Sequence of chain 1.A:
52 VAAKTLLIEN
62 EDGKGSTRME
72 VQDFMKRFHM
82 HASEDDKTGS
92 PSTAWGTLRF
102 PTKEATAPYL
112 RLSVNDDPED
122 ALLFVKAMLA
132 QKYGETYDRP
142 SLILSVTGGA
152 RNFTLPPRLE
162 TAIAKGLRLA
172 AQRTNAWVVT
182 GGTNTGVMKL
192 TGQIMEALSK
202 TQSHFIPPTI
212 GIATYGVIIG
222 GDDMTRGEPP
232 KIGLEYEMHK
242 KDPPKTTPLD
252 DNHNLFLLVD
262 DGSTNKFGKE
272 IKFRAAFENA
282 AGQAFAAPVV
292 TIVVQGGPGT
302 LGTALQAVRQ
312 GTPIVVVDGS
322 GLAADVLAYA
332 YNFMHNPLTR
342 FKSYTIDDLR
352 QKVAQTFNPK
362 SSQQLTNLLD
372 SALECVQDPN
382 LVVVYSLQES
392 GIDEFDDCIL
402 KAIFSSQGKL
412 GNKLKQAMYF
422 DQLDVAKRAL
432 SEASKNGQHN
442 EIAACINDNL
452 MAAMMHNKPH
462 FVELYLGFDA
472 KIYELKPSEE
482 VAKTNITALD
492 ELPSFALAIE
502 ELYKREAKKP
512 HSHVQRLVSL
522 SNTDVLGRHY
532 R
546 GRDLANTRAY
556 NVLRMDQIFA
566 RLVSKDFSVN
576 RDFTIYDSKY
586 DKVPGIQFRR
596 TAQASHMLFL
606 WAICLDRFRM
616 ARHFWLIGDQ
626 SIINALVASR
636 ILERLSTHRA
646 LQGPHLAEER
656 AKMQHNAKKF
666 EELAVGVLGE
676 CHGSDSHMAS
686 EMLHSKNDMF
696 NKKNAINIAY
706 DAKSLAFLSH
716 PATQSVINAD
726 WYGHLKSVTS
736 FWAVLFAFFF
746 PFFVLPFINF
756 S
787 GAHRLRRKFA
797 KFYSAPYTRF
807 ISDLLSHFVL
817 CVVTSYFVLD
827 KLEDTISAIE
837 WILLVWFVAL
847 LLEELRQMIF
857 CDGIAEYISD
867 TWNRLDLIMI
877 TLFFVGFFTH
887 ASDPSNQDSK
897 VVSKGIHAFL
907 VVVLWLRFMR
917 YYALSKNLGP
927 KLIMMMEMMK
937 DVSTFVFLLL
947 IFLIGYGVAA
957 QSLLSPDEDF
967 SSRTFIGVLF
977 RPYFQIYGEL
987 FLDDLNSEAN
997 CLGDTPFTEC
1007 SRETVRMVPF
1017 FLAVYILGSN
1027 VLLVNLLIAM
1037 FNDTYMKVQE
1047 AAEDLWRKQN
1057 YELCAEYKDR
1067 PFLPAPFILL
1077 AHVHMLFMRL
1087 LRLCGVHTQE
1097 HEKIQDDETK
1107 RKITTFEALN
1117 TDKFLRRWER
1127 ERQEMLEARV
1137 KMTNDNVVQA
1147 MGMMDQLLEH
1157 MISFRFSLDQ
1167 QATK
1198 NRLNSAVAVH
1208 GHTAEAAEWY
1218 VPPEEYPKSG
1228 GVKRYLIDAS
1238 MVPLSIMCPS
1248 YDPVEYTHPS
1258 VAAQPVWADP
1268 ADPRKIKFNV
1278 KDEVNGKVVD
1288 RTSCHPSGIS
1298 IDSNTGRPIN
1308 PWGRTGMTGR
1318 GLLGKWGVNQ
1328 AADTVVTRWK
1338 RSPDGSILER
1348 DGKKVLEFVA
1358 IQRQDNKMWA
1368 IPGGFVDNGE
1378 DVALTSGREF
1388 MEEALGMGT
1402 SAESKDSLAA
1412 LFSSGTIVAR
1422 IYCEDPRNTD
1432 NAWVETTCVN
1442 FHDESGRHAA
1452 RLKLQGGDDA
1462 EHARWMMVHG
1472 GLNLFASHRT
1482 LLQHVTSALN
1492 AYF

Sequence of chain 1.B:
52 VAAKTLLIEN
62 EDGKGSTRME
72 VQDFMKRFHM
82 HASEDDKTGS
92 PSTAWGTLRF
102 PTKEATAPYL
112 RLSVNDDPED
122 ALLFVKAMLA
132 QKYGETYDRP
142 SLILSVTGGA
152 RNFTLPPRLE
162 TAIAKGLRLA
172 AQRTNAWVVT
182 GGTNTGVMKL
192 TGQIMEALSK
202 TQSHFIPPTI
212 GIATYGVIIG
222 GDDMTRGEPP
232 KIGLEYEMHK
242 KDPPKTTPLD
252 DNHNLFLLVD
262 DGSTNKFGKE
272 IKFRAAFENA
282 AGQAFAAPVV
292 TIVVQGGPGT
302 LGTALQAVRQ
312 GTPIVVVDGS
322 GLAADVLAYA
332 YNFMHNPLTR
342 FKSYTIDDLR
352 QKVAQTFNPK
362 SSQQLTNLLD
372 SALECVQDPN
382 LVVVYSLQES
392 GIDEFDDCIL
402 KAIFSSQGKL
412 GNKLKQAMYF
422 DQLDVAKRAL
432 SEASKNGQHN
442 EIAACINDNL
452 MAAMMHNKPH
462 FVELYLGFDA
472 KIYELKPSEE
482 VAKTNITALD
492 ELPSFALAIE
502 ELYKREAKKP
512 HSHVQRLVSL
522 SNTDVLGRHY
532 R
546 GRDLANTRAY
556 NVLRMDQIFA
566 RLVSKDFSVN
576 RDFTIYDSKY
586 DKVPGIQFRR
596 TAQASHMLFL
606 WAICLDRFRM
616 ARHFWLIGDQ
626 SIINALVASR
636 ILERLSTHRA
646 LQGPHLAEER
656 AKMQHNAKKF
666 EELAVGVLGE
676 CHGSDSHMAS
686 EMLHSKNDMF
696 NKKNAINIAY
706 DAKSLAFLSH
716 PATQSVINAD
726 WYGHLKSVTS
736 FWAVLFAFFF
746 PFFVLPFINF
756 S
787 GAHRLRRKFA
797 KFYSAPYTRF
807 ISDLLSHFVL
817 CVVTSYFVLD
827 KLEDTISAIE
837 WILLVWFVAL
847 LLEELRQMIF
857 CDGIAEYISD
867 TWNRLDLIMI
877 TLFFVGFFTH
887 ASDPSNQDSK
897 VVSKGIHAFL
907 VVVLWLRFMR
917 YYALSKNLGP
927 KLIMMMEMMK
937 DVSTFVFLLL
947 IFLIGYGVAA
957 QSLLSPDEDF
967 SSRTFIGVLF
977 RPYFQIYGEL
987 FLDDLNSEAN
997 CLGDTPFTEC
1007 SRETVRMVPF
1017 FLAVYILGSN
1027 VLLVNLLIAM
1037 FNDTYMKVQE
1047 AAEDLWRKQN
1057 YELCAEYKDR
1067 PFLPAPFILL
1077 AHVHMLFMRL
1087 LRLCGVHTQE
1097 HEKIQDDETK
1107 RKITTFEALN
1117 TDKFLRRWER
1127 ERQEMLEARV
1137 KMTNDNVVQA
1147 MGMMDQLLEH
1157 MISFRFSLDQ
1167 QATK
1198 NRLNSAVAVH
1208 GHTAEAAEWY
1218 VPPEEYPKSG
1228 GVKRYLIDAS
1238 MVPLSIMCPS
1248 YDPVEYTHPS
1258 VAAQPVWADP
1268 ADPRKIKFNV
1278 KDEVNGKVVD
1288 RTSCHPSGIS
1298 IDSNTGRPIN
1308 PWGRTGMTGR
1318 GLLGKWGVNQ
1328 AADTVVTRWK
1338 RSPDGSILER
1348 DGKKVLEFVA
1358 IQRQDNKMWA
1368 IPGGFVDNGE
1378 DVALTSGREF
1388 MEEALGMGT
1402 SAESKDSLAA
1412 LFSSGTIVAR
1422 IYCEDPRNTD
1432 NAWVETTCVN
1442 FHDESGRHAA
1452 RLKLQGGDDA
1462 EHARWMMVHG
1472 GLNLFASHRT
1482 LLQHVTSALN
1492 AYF

A protein and the small-molecule ligand that binds it are described below.
Small molecule (SMILES): CC(C)CCC[C@@H](C)[C@H]1CC[C@H]2[C@@H]3CC=C4C[C@@H](O)CC[C@]4(C)[C@H]3CC[C@]12C

Binding-site contacts:
Ligand atom C27 contacts residue VAL942 of chain 1.B at 3.8 Å (hydrophobic).
Ligand atom C26 contacts residue LEU946 of chain 1.B at 3.7 Å (hydrophobic).
Ligand atom C5 contacts residue ARG1012 of chain 1.A at 4.2 Å.
Ligand atom C19 contacts residue PRO1015 of chain 1.A at 3.7 Å (hydrophobic).
Ligand atom O1 contacts residue PHE1003 of chain 1.A at 2.6 Å (h-bond).
Ligand atom C6 contacts residue PHE976 of chain 1.B at 3.8 Å (hydrophobic).
Ligand atom C15 contacts residue LEU975 of chain 1.B at 3.6 Å (hydrophobic).
Ligand atom C4 contacts residue PRO1015 of chain 1.A at 3.9 Å (hydrophobic).
Ligand atom C3 contacts residue ARG1012 of chain 1.A at 4.2 Å.
Ligand atom C26 contacts residue VAL942 of chain 1.B at 3.4 Å (hydrophobic).
Ligand atom C14 contacts residue LEU975 of chain 1.B at 4.1 Å (hydrophobic).
Ligand atom C2 contacts residue ARG1012 of chain 1.A at 4.0 Å.
Ligand atom C1 contacts residue CLR1 of chain 1.M at 3.9 Å.
Ligand atom C16 contacts residue TYR979 of chain 1.B at 3.9 Å (hydrophobic).
Ligand atom C4 contacts residue ARG1012 of chain 1.A at 3.5 Å.
Ligand atom C18 contacts residue ALA1019 of chain 1.A at 3.8 Å (hydrophobic).
Ligand atom C24 contacts residue LEU949 of chain 1.B at 3.8 Å (hydrophobic).
Ligand atom C19 contacts residue PHE1016 of chain 1.A at 3.8 Å (hydrophobic).
Ligand atom C18 contacts residue PHE1016 of chain 1.A at 4.0 Å (hydrophobic).
Ligand atom C3 contacts residue PHE1003 of chain 1.A at 3.8 Å (hydrophobic).
Ligand atom C25 contacts residue TYR979 of chain 1.B at 3.9 Å (hydrophobic).
Ligand atom C26 contacts residue LEU945 of chain 1.B at 3.8 Å (hydrophobic).
Ligand atom O1 contacts residue ARG1012 of chain 1.A at 2.9 Å (salt-bridge).
Ligand atom C19 contacts residue ARG1012 of chain 1.A at 3.3 Å.
Ligand atom C4 contacts residue ILE972 of chain 1.B at 4.2 Å (hydrophobic).
Ligand atom O1 contacts residue ILE972 of chain 1.B at 4.0 Å.
Ligand atom C7 contacts residue PHE976 of chain 1.B at 3.7 Å (hydrophobic).
Ligand atom C4 contacts residue PHE1003 of chain 1.A at 3.6 Å (hydrophobic).
Ligand atom C27 contacts residue TYR979 of chain 1.B at 3.8 Å (hydrophobic).
Ligand atom C25 contacts residue LEU949 of chain 1.B at 3.8 Å (hydrophobic).
Ligand atom C6 contacts residue ILE972 of chain 1.B at 4.2 Å (hydrophobic).
Ligand atom C3 contacts residue ILE972 of chain 1.B at 3.8 Å (hydrophobic).
Ligand atom C5 contacts residue PRO1015 of chain 1.A at 3.7 Å (hydrophobic).
Ligand atom C12 contacts residue LEU975 of chain 1.B at 3.8 Å (hydrophobic).
Ligand atom C6 contacts residue PRO1015 of chain 1.A at 3.7 Å (hydrophobic).
Ligand atom C22 contacts residue TYR979 of chain 1.B at 4.1 Å (hydrophobic).
Ligand atom C24 contacts residue LEU946 of chain 1.B at 3.8 Å (hydrophobic).
Ligand atom C16 contacts residue LEU975 of chain 1.B at 3.6 Å (hydrophobic).
Ligand atom C26 contacts residue LEU949 of chain 1.B at 4.0 Å (hydrophobic).
Ligand atom C2 contacts residue CLR1 of chain 1.M at 3.5 Å.